A small-molecule ligand and the protein it binds are described below.
Small molecule (SMILES): CC(=O)N[C@@H]1[C@@H](O)[C@H](O)[C@@H](CO)O[C@H]1O

Binding-site contacts:
Ligand atom C4 contacts residue ASN709 of chain 1.C at 4.2 Å.
Ligand atom C8 contacts residue ASN709 of chain 1.C at 3.9 Å.
Ligand atom O6 contacts residue ASP796 of chain 1.B at 4.0 Å.
Ligand atom C2 contacts residue ASN709 of chain 1.C at 2.5 Å.
Ligand atom C1 contacts residue ASN709 of chain 1.C at 1.4 Å.
Ligand atom C8 contacts residue GLY1131 of chain 1.C at 3.5 Å.
Ligand atom N2 contacts residue ASN710 of chain 1.C at 3.9 Å.
Ligand atom C3 contacts residue ASN710 of chain 1.C at 4.4 Å.
Ligand atom O5 contacts residue ASN709 of chain 1.C at 2.4 Å (h-bond).
Ligand atom C7 contacts residue ASN709 of chain 1.C at 3.7 Å.
Ligand atom C5 contacts residue ASN709 of chain 1.C at 3.7 Å.
Ligand atom C2 contacts residue ASN710 of chain 1.C at 4.3 Å.
Ligand atom N2 contacts residue ASN709 of chain 1.C at 2.7 Å (h-bond).
Ligand atom C1 contacts residue ASN710 of chain 1.C at 3.7 Å.
Ligand atom C3 contacts residue ASN709 of chain 1.C at 3.8 Å.
Ligand atom C1 contacts residue ASP796 of chain 1.B at 4.2 Å.
Ligand atom O5 contacts residue ASP796 of chain 1.B at 3.8 Å.
Ligand atom C8 contacts residue ASN710 of chain 1.C at 4.4 Å.

Sequence of chain 1.B:
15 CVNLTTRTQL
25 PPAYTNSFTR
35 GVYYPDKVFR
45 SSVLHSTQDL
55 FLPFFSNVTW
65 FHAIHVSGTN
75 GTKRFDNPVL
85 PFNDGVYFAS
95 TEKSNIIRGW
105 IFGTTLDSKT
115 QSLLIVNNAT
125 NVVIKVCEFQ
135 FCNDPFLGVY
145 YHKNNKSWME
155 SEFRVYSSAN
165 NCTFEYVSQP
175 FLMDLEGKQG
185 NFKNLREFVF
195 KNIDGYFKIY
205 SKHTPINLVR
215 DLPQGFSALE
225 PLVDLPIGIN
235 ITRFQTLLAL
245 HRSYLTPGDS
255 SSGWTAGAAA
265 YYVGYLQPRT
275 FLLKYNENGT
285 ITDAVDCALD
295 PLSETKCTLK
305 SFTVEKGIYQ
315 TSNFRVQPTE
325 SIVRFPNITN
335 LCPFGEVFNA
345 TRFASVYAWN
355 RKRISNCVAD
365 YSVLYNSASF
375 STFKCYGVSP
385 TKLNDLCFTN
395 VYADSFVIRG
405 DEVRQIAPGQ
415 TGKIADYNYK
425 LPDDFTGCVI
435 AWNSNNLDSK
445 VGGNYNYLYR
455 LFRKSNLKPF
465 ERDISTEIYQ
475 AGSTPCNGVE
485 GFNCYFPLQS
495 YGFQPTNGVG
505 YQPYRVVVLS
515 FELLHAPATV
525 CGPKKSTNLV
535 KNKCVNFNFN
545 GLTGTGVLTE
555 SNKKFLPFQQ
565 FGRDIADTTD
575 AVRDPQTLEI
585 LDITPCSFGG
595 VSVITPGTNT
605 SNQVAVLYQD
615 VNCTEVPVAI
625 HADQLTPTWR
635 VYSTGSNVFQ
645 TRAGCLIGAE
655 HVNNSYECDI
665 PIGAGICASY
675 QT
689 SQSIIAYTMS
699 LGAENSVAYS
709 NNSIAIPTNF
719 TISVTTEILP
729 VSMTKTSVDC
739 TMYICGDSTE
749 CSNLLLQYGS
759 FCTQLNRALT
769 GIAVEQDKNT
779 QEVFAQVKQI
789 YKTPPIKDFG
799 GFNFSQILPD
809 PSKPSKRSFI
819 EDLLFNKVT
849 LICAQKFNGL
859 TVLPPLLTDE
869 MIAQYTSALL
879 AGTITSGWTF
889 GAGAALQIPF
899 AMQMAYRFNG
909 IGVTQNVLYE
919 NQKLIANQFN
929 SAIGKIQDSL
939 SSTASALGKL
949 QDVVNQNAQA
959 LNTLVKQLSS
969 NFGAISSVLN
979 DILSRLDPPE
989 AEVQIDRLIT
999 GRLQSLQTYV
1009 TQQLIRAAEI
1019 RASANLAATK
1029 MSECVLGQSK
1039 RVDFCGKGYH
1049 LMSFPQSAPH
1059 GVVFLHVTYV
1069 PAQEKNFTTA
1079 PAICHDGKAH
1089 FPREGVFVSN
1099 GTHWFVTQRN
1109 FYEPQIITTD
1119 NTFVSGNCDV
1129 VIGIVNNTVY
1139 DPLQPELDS

Sequence of chain 1.C:
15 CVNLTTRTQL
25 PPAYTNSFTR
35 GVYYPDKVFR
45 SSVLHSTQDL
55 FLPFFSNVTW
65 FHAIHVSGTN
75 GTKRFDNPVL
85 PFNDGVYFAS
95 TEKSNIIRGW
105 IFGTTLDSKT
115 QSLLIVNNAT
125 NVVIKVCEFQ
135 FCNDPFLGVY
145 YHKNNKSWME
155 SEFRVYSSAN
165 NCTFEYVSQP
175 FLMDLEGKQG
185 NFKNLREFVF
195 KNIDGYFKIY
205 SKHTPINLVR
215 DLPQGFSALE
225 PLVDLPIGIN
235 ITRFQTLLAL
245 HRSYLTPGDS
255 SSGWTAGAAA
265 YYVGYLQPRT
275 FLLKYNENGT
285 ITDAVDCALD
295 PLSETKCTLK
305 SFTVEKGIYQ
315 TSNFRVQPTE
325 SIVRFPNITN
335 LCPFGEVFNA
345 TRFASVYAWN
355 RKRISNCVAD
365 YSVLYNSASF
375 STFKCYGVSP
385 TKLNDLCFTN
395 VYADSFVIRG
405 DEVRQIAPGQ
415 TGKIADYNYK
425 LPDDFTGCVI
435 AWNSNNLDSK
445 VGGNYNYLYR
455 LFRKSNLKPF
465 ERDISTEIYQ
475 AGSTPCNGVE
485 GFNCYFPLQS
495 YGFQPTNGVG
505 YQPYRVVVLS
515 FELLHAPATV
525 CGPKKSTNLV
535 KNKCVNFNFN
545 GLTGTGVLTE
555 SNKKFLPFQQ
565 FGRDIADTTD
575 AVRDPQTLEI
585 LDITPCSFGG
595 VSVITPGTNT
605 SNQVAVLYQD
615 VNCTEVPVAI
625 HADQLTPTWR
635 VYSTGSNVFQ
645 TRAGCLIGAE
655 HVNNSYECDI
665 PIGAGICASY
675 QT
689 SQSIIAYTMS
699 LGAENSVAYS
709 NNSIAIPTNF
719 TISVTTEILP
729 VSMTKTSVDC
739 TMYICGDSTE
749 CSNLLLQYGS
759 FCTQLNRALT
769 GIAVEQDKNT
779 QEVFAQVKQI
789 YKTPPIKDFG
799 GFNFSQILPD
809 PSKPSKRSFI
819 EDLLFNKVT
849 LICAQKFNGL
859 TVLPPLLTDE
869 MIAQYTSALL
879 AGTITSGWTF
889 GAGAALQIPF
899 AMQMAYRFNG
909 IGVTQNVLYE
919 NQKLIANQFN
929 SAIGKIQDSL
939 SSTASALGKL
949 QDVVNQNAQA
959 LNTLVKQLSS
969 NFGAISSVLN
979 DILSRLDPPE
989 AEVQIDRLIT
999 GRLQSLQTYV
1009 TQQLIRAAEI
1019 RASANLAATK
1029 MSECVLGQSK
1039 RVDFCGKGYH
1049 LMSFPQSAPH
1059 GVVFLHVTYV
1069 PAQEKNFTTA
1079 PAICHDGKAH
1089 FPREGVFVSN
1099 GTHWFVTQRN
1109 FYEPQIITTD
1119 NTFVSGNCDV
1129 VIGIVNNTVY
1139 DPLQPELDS